The small molecule below binds the protein below.
Small molecule (SMILES): [H]/N=C(/N)c1cccc(-c2nocc2C(=O)Nc2ccc(-c3ccccc3S(N)(=O)=O)cc2)c1

Binding-site contacts:
Ligand atom C23 contacts residue THR80 of chain 1.A at 3.7 Å.
Ligand atom C12 contacts residue GLY194 of chain 1.A at 2.9 Å.
Ligand atom C2 contacts residue SER172 of chain 1.A at 3.0 Å.
Ligand atom O13 contacts residue GLY194 of chain 1.A at 3.1 Å (h-bond).
Ligand atom N3 contacts residue TRP193 of chain 1.A at 3.5 Å (h-bond).
Ligand atom C15 contacts residue GLY194 of chain 1.A at 3.6 Å.
Ligand atom N3 contacts residue SER172 of chain 1.A at 3.0 Å (h-bond).
Ligand atom C16 contacts residue GLY194 of chain 1.A at 3.4 Å.
Ligand atom C9 contacts residue GLY194 of chain 1.A at 3.5 Å.
Ligand atom C9 contacts residue GLY196 of chain 1.A at 3.3 Å.
Ligand atom C17 contacts residue TRP193 of chain 1.A at 3.5 Å (hydrophobic).
Ligand atom N1 contacts residue GLY196 of chain 1.A at 2.9 Å (h-bond).
Ligand atom N39 contacts residue CYS197 of chain 1.A at 3.6 Å.
Ligand atom C22 contacts residue TRP193 of chain 1.A at 3.5 Å (hydrophobic).
Ligand atom C4 contacts residue SER172 of chain 1.A at 3.7 Å.
Ligand atom N1 contacts residue SER172 of chain 1.A at 3.2 Å (h-bond).
Ligand atom O28 contacts residue PHE154 of chain 1.A at 3.6 Å.
Ligand atom N30 contacts residue GLU79 of chain 1.A at 3.2 Å (salt-bridge).
Ligand atom C24 contacts residue THR80 of chain 1.A at 3.1 Å.
Ligand atom C23 contacts residue PHE154 of chain 1.A at 3.6 Å (hydrophobic).
Ligand atom C9 contacts residue CYS197 of chain 1.A at 3.6 Å (hydrophobic).
Ligand atom C5 contacts residue TRP193 of chain 1.A at 3.7 Å (hydrophobic).
Ligand atom N1 contacts residue CYS197 of chain 1.A at 3.6 Å.
Ligand atom C6 contacts residue SER177 of chain 1.A at 3.5 Å.
Ligand atom C11 contacts residue GLY194 of chain 1.A at 3.3 Å.
Ligand atom N3 contacts residue GLY204 of chain 1.A at 3.6 Å.
Ligand atom C2 contacts residue TRP193 of chain 1.A at 3.6 Å (hydrophobic).
Ligand atom C17 contacts residue PHE154 of chain 1.A at 3.6 Å (hydrophobic).
Ligand atom S27 contacts residue GLU79 of chain 1.A at 3.7 Å.
Ligand atom N3 contacts residue ASP171 of chain 1.A at 3.1 Å (salt-bridge).
Ligand atom N1 contacts residue GLY194 of chain 1.A at 3.5 Å.
Ligand atom C4 contacts residue TRP193 of chain 1.A at 3.5 Å (hydrophobic).
Ligand atom N14 contacts residue GLY194 of chain 1.A at 3.1 Å (h-bond).
Ligand atom C2 contacts residue GLY194 of chain 1.A at 3.7 Å.
Ligand atom C4 contacts residue GLY194 of chain 1.A at 3.6 Å.
Ligand atom C7 contacts residue SO41 of chain 1.E at 3.5 Å.
Ligand atom O29 contacts residue GLU79 of chain 1.A at 3.4 Å (salt-bridge).
Ligand atom O13 contacts residue TRP193 of chain 1.A at 3.2 Å.
Ligand atom C25 contacts residue GLU79 of chain 1.A at 3.5 Å.
Ligand atom N1 contacts residue ASP171 of chain 1.A at 3.0 Å (salt-bridge).

Sequence of chain 1.A:
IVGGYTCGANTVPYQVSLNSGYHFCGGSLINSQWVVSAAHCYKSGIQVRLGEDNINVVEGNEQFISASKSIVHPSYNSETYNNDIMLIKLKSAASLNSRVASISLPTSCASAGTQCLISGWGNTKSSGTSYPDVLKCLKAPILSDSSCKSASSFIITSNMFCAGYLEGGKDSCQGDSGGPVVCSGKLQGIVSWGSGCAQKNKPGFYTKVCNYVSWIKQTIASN